Binding-site contacts:
Ligand atom CB contacts residue PRO41 of chain 1.D at 3.2 Å (hydrophobic).
Ligand atom CD2 contacts residue GLN39 of chain 1.D at 3.5 Å.
Ligand atom CZ contacts residue ASP85 of chain 1.C at 3.6 Å.
Ligand atom O contacts residue LYS103 of chain 1.C at 3.4 Å (salt-bridge).
Ligand atom CG contacts residue ASP85 of chain 1.C at 3.5 Å.
Ligand atom NH1 contacts residue GLY42 of chain 1.C at 3.6 Å (h-bond).
Ligand atom NH2 contacts residue ALA84 of chain 1.C at 3.3 Å.
Ligand atom CZ contacts residue GLN111 of chain 1.D at 3.3 Å.
Ligand atom CA contacts residue ASP85 of chain 1.C at 3.3 Å.
Ligand atom CG contacts residue ILE92 of chain 1.D at 3.5 Å (hydrophobic).
Ligand atom O contacts residue ASN41 of chain 1.C at 3.1 Å (h-bond).
Ligand atom CG contacts residue THR40 of chain 1.C at 3.5 Å.
Ligand atom NH1 contacts residue THR40 of chain 1.C at 3.2 Å (h-bond).
Ligand atom NH1 contacts residue GLN111 of chain 1.D at 2.8 Å (h-bond).
Ligand atom CB contacts residue ILE10 of chain 1.C at 3.6 Å (hydrophobic).
Ligand atom O contacts residue PRO41 of chain 1.D at 3.2 Å.
Ligand atom CE1 contacts residue GLN39 of chain 1.D at 3.2 Å.
Ligand atom O contacts residue ASN41 of chain 1.C at 3.0 Å (h-bond).
Ligand atom CD contacts residue ILE92 of chain 1.D at 3.5 Å (hydrophobic).
Ligand atom C contacts residue ASP85 of chain 1.C at 3.4 Å.
Ligand atom OE1 contacts residue PRO41 of chain 1.D at 3.1 Å.
Ligand atom CG contacts residue PRO41 of chain 1.D at 3.3 Å (hydrophobic).
Ligand atom N contacts residue ASP85 of chain 1.C at 2.6 Å (salt-bridge).
Ligand atom CD2 contacts residue TYR87 of chain 1.C at 3.5 Å (hydrophobic).
Ligand atom CD contacts residue PRO41 of chain 1.D at 3.4 Å (hydrophobic).
Ligand atom CZ contacts residue ILE92 of chain 1.D at 3.6 Å (hydrophobic).
Ligand atom NH2 contacts residue ASP85 of chain 1.C at 3.0 Å (salt-bridge).
Ligand atom CG2 contacts residue PRO173 of chain 1.D at 3.6 Å (hydrophobic).
Ligand atom NE contacts residue ASP85 of chain 1.C at 2.9 Å (salt-bridge).
Ligand atom O contacts residue GLN38 of chain 1.C at 3.4 Å.
Ligand atom CE2 contacts residue GLN39 of chain 1.D at 3.5 Å.
Ligand atom CB contacts residue ASP85 of chain 1.C at 3.5 Å.
Ligand atom O contacts residue THR40 of chain 1.C at 3.5 Å.
Ligand atom CZ contacts residue GLN39 of chain 1.D at 3.4 Å.
Ligand atom OG contacts residue GLU154 of chain 1.D at 3.1 Å (salt-bridge).
Ligand atom NH2 contacts residue GLN111 of chain 1.D at 2.9 Å (h-bond).
Ligand atom CD contacts residue ASP85 of chain 1.C at 3.5 Å.
Ligand atom CG contacts residue TYR87 of chain 1.C at 3.4 Å (hydrophobic).
Ligand atom CB contacts residue GLU154 of chain 1.D at 3.5 Å.
Ligand atom O contacts residue LYS103 of chain 1.C at 3.6 Å (salt-bridge).

The protein below binds the small molecule below.
Small molecule (SMILES): CC(C)C[C@@H]1NC(=O)[C@H](CCCN=C(N)N)NC(=O)[C@H](CCCN=C(N)N)NC(=O)[C@H]([C@@H](C)O)NC(=O)[C@H](CO)NC(=O)[C@H](CC(C)C)NC(=O)[C@H](CC(=O)O)NC(=O)[C@H](Cc2ccccc2)NC(=O)[C@H](CCC(N)=O)NC(=O)CCNC(=O)CCNC(=O)[C@H](C)NC1=O

Sequence of chain 1.C:
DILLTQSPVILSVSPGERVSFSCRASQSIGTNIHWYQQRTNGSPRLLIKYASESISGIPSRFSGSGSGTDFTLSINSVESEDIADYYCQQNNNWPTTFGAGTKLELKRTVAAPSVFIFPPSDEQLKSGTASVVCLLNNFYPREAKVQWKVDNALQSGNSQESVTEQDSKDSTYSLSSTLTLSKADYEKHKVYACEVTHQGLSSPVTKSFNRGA

Sequence of chain 1.D:
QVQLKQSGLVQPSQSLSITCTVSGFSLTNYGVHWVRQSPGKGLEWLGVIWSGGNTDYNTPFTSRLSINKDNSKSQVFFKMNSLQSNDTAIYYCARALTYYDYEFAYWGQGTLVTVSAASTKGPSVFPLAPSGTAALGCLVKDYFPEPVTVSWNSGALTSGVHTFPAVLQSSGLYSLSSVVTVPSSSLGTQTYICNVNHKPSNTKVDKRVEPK